Binding-site contacts:
Ligand atom O contacts residue FE1 of chain 1.SC at 2.3 Å.
Ligand atom O2 contacts residue GLU31 of chain 1.Z at 4.3 Å.
Ligand atom CA contacts residue GLU31 of chain 1.Z at 3.8 Å.
Ligand atom O2 contacts residue ALA35 of chain 1.Z at 4.5 Å.
Ligand atom OXT contacts residue ALA35 of chain 1.Z at 3.5 Å.
Ligand atom O contacts residue GLU62 of chain 1.Z at 2.8 Å (salt-bridge).
Ligand atom CA contacts residue GLU62 of chain 1.BA at 4.4 Å.
Ligand atom OXT contacts residue FE1 of chain 1.SC at 3.5 Å.
Ligand atom C contacts residue GLU32 of chain 1.BA at 3.9 Å.
Ligand atom C contacts residue GLU31 of chain 1.BA at 4.4 Å.
Ligand atom OXT contacts residue GLU31 of chain 1.BA at 3.7 Å.
Ligand atom O2 contacts residue GLU32 of chain 1.Z at 3.0 Å (salt-bridge).
Ligand atom O2 contacts residue GLU62 of chain 1.Z at 4.2 Å.
Ligand atom CA contacts residue GLU32 of chain 1.Z at 4.2 Å.
Ligand atom O2 contacts residue TYR39 of chain 1.BA at 4.3 Å.
Ligand atom C contacts residue ALA35 of chain 1.BA at 3.9 Å (hydrophobic).
Ligand atom CA contacts residue FE1 of chain 1.PC at 3.9 Å.
Ligand atom O2 contacts residue ALA35 of chain 1.BA at 3.6 Å.
Ligand atom CA contacts residue ALA35 of chain 1.BA at 3.6 Å (hydrophobic).
Ligand atom O contacts residue GLU62 of chain 1.BA at 2.9 Å (salt-bridge).
Ligand atom O contacts residue ALA35 of chain 1.BA at 4.3 Å.
Ligand atom C contacts residue ALA35 of chain 1.Z at 3.4 Å (hydrophobic).
Ligand atom O2 contacts residue FE1 of chain 1.PC at 2.9 Å.
Ligand atom C contacts residue GLU62 of chain 1.BA at 4.0 Å.
Ligand atom C contacts residue GLU62 of chain 1.Z at 3.6 Å.
Ligand atom O contacts residue ALA35 of chain 1.Z at 3.9 Å.
Ligand atom C contacts residue FE1 of chain 1.SC at 3.2 Å.
Ligand atom O2 contacts residue GLU62 of chain 1.BA at 3.3 Å (salt-bridge).
Ligand atom O contacts residue GLU32 of chain 1.BA at 3.5 Å (salt-bridge).
Ligand atom OXT contacts residue ALA35 of chain 1.BA at 4.3 Å.
Ligand atom C contacts residue FE1 of chain 1.PC at 3.8 Å.
Ligand atom O contacts residue FE1 of chain 1.PC at 2.7 Å.
Ligand atom CA contacts residue ALA35 of chain 1.Z at 3.6 Å (hydrophobic).
Ligand atom O contacts residue GLU32 of chain 1.Z at 3.9 Å.
Ligand atom OXT contacts residue GLU32 of chain 1.BA at 3.6 Å (salt-bridge).
Ligand atom OXT contacts residue GLU62 of chain 1.Z at 3.8 Å.

The small molecule below binds the protein below.
Small molecule (SMILES): O=C(O)CO

Sequence of chain 1.Z:
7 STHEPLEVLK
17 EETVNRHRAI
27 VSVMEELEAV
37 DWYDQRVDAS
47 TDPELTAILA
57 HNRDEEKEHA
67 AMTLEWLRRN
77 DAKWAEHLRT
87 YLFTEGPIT

Sequence of chain 1.BA:
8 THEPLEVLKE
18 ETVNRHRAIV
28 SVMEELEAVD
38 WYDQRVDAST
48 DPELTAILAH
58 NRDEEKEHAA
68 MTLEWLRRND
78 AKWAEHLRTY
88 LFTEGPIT